This protein binds this small molecule.
Small molecule (SMILES): CC(=O)N[C@@H]1[C@@H](O)[C@H](O)[C@@H](CO)O[C@H]1O

Binding-site contacts:
Ligand atom N2 contacts residue ASN343 of chain 1.A at 2.8 Å (h-bond).
Ligand atom C1 contacts residue ASN343 of chain 1.A at 1.4 Å.
Ligand atom C2 contacts residue ASN343 of chain 1.A at 2.4 Å.
Ligand atom C8 contacts residue ASN343 of chain 1.A at 4.3 Å.
Ligand atom O5 contacts residue ASN343 of chain 1.A at 2.4 Å (h-bond).
Ligand atom C5 contacts residue ASN343 of chain 1.A at 3.6 Å.
Ligand atom O7 contacts residue ASN343 of chain 1.A at 3.4 Å (h-bond).
Ligand atom C7 contacts residue ASN343 of chain 1.A at 3.2 Å.
Ligand atom C3 contacts residue SER371 of chain 1.A at 4.0 Å.
Ligand atom C8 contacts residue VAL367 of chain 1.A at 3.8 Å (hydrophobic).
Ligand atom C2 contacts residue SER371 of chain 1.A at 4.3 Å.
Ligand atom C3 contacts residue ASN343 of chain 1.A at 3.7 Å.
Ligand atom C4 contacts residue ASN343 of chain 1.A at 4.2 Å.
Ligand atom N2 contacts residue SER371 of chain 1.A at 3.8 Å.

Sequence of chain 1.A:
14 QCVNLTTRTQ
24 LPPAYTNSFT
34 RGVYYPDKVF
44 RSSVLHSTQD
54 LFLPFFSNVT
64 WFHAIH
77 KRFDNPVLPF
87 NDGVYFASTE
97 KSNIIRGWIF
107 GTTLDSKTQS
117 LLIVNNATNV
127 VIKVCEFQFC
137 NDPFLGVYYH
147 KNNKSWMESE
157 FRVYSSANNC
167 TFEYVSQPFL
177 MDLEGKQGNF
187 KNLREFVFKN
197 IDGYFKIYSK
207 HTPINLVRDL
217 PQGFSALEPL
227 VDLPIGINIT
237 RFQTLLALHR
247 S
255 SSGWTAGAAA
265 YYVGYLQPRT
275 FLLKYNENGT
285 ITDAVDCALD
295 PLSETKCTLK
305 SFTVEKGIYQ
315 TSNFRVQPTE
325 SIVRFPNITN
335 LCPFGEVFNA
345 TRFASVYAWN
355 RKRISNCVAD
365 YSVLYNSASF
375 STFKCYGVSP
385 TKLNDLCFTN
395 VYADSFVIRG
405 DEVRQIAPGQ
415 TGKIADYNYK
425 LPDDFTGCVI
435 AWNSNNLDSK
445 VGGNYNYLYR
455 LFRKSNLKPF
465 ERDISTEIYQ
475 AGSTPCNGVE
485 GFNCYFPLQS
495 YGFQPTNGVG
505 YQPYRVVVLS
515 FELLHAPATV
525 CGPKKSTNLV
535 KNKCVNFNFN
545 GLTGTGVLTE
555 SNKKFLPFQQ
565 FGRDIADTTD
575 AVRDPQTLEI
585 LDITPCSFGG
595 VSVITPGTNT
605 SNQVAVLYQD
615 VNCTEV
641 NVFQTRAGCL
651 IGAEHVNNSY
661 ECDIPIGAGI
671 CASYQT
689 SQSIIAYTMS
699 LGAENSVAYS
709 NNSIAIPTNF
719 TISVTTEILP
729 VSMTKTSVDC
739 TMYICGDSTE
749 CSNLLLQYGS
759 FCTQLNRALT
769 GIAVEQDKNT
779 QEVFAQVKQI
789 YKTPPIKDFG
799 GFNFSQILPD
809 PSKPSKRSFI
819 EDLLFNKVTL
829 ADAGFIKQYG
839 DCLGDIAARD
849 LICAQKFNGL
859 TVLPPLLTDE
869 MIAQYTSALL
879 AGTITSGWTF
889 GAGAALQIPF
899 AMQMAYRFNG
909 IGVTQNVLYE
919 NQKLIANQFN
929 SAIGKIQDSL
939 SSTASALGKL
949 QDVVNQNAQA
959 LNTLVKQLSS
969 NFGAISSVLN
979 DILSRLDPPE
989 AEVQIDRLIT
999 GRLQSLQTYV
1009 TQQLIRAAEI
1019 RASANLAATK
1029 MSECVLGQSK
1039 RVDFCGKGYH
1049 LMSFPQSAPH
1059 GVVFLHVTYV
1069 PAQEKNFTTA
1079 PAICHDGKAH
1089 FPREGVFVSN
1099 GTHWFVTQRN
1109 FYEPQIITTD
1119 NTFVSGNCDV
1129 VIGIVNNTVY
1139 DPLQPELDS